This small molecule binds to this protein.
Small molecule (SMILES): Cc1c(O)nc(CC(=O)O)c(C)c1O[P](=O)(O)OCC1OC(n2cnc3c(=O)[nH]c(N)nc32)[C@H](O)[C@@H]1O

Binding-site contacts:
Ligand atom C2A contacts residue GLU7 of chain 3.A at 3.0 Å.
Ligand atom N9A contacts residue ILE181 of chain 2.A at 3.7 Å.
Ligand atom C4S contacts residue THR114 of chain 2.A at 3.4 Å.
Ligand atom O1P contacts residue THR135 of chain 2.A at 2.6 Å (h-bond).
Ligand atom O1P contacts residue GLY137 of chain 2.A at 3.0 Å (h-bond).
Ligand atom C6 contacts residue VAL138 of chain 2.A at 3.4 Å (hydrophobic).
Ligand atom O6A contacts residue ARG182 of chain 2.A at 2.9 Å.
Ligand atom N3A contacts residue GLU7 of chain 3.A at 3.4 Å (salt-bridge).
Ligand atom C5S contacts residue THR114 of chain 2.A at 3.6 Å.
Ligand atom O6A contacts residue ILE181 of chain 2.A at 3.4 Å (h-bond).
Ligand atom O2S contacts residue ASP113 of chain 2.A at 3.2 Å (salt-bridge).
Ligand atom C5M contacts residue THR135 of chain 2.A at 3.4 Å.
Ligand atom O2P contacts residue VAL138 of chain 2.A at 3.4 Å (h-bond).
Ligand atom O28 contacts residue ATP1 of chain 2.E at 3.1 Å (h-bond).
Ligand atom O3S contacts residue THR114 of chain 2.A at 2.4 Å (h-bond).
Ligand atom C7 contacts residue VAL138 of chain 2.A at 3.6 Å (hydrophobic).
Ligand atom O2S contacts residue LEU115 of chain 2.A at 3.6 Å.
Ligand atom C2S contacts residue ILE181 of chain 2.A at 3.5 Å (hydrophobic).
Ligand atom O3S contacts residue LEU115 of chain 2.A at 3.6 Å (h-bond).
Ligand atom C3S contacts residue THR114 of chain 2.A at 3.2 Å.
Ligand atom C4A contacts residue ILE181 of chain 2.A at 3.5 Å (hydrophobic).
Ligand atom C8A contacts residue LEU180 of chain 2.A at 3.0 Å (hydrophobic).
Ligand atom C3M contacts residue PHE139 of chain 2.A at 3.6 Å (hydrophobic).
Ligand atom O6A contacts residue LEU180 of chain 2.A at 3.2 Å.
Ligand atom C5 contacts residue VAL138 of chain 2.A at 3.4 Å (hydrophobic).
Ligand atom O18 contacts residue ATP1 of chain 2.E at 2.8 Å (h-bond).
Ligand atom C2 contacts residue ALA110 of chain 2.A at 3.6 Å (hydrophobic).
Ligand atom O2P contacts residue GLY137 of chain 2.A at 3.4 Å.
Ligand atom O28 contacts residue LEU24 of chain 2.A at 3.1 Å (h-bond).
Ligand atom N7A contacts residue LEU180 of chain 2.A at 2.9 Å.
Ligand atom N7A contacts residue ILE181 of chain 2.A at 3.5 Å (h-bond).
Ligand atom O2P contacts residue PHE139 of chain 2.A at 3.5 Å.
Ligand atom O28 contacts residue ARG23 of chain 2.A at 3.7 Å.
Ligand atom C3 contacts residue ALA110 of chain 2.A at 3.5 Å (hydrophobic).
Ligand atom N2A contacts residue GLU7 of chain 3.A at 2.5 Å (salt-bridge).
Ligand atom O2 contacts residue PHE139 of chain 2.A at 3.5 Å.
Ligand atom C8A contacts residue ILE160 of chain 2.A at 3.3 Å (hydrophobic).
Ligand atom O4S contacts residue ILE160 of chain 2.A at 3.0 Å.
Ligand atom C8 contacts residue ATP1 of chain 2.E at 3.2 Å.
Ligand atom O3P contacts residue ILE109 of chain 2.A at 3.7 Å.

Sequence of chain 2.A:
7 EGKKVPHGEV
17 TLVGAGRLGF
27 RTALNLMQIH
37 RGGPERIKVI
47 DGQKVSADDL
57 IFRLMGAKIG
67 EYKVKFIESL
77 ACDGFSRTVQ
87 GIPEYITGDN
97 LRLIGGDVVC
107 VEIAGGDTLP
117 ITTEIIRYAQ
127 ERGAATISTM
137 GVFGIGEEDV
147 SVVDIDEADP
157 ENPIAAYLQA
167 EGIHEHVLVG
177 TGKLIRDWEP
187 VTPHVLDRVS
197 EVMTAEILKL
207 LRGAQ

Sequence of chain 3.A:
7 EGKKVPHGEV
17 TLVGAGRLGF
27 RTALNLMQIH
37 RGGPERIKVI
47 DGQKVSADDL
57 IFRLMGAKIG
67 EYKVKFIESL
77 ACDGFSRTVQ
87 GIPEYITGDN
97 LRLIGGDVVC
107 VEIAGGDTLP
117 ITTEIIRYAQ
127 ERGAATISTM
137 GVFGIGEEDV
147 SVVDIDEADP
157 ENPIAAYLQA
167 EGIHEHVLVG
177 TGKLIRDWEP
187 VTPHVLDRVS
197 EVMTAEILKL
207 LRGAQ